The protein below binds the small molecule below.
Small molecule (SMILES): CC(=O)N[C@@H]1[C@@H](O)[C@H](O)[C@@H](CO)O[C@H]1O

Binding-site contacts:
Ligand atom C4 contacts residue ASN330 of chain 1.A at 4.2 Å.
Ligand atom C5 contacts residue ASN330 of chain 1.A at 3.7 Å.
Ligand atom N2 contacts residue ASN330 of chain 1.A at 2.9 Å (h-bond).
Ligand atom O7 contacts residue ASN330 of chain 1.A at 4.1 Å.
Ligand atom O5 contacts residue ASN330 of chain 1.A at 2.4 Å (h-bond).
Ligand atom C8 contacts residue GLY326 of chain 1.A at 3.7 Å.
Ligand atom C2 contacts residue ASN330 of chain 1.A at 2.5 Å.
Ligand atom C3 contacts residue ASN330 of chain 1.A at 3.8 Å.
Ligand atom C7 contacts residue ASN330 of chain 1.A at 3.8 Å.
Ligand atom C1 contacts residue ASN330 of chain 1.A at 1.4 Å.
Ligand atom C7 contacts residue GLY326 of chain 1.A at 4.1 Å.

Sequence of chain 1.A:
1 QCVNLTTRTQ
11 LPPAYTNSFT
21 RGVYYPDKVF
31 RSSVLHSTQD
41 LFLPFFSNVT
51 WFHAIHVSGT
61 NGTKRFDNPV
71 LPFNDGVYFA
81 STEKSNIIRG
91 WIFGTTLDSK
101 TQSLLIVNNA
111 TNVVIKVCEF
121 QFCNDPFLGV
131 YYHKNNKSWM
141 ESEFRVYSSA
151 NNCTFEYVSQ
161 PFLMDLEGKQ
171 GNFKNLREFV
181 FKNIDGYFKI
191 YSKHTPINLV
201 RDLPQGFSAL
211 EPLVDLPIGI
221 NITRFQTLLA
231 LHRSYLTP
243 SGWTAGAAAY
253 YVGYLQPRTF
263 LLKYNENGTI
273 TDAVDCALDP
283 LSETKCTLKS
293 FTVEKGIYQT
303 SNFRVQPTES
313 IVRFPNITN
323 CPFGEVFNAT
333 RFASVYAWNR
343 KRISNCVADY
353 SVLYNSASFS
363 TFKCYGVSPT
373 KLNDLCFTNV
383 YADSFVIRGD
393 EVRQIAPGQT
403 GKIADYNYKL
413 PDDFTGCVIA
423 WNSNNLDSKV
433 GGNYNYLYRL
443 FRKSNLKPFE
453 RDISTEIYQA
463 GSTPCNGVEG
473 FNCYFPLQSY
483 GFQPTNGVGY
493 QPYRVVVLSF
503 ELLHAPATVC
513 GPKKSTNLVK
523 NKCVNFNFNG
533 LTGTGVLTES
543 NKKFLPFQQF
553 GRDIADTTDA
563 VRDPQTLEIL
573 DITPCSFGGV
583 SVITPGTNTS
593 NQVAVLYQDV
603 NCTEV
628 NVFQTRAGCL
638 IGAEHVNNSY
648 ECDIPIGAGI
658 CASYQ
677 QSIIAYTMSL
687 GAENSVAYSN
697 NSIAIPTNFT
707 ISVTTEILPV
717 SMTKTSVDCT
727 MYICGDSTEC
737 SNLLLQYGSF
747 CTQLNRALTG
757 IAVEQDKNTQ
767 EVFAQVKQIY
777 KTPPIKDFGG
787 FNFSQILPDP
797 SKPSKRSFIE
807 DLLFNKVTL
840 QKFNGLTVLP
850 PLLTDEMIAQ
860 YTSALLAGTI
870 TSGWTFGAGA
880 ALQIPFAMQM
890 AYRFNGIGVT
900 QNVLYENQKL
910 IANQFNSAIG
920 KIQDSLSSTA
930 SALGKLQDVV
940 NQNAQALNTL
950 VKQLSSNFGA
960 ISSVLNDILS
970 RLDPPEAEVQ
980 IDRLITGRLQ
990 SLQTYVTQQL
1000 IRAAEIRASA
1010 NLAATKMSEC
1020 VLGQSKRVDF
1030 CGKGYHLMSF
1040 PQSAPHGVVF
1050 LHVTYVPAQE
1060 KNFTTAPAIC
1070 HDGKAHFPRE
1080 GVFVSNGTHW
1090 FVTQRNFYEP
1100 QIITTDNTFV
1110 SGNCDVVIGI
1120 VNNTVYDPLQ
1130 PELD